Binding-site contacts:
Ligand atom N10 contacts residue THR56 of chain 1.A at 3.8 Å.
Ligand atom N8 contacts residue VAL8 of chain 1.A at 3.6 Å.
Ligand atom N1 contacts residue PHE34 of chain 1.A at 3.3 Å.
Ligand atom C12 contacts residue PHE34 of chain 1.A at 3.6 Å (hydrophobic).
Ligand atom O4 contacts residue LEU22 of chain 1.A at 3.6 Å.
Ligand atom N1 contacts residue ALA9 of chain 1.A at 3.7 Å.
Ligand atom C11 contacts residue PHE31 of chain 1.A at 3.7 Å (hydrophobic).
Ligand atom CG contacts residue GLN35 of chain 1.A at 3.6 Å.
Ligand atom C9 contacts residue VAL115 of chain 1.A at 3.5 Å (hydrophobic).
Ligand atom N8 contacts residue PHE34 of chain 1.A at 3.4 Å.
Ligand atom N8 contacts residue TYR121 of chain 1.A at 3.5 Å (h-bond).
Ligand atom N3 contacts residue ALA9 of chain 1.A at 3.6 Å.
Ligand atom C2 contacts residue PHE34 of chain 1.A at 3.7 Å (hydrophobic).
Ligand atom O contacts residue PRO61 of chain 1.A at 3.4 Å.
Ligand atom C2 contacts residue ALA9 of chain 1.A at 3.6 Å (hydrophobic).
Ligand atom N3 contacts residue GLU30 of chain 1.A at 2.5 Å (salt-bridge).
Ligand atom C7 contacts residue PHE34 of chain 1.A at 3.7 Å (hydrophobic).
Ligand atom CT contacts residue ARG70 of chain 1.A at 3.8 Å.
Ligand atom C9 contacts residue THR56 of chain 1.A at 3.4 Å.
Ligand atom C2 contacts residue GLU30 of chain 1.A at 3.3 Å.
Ligand atom NA2 contacts residue GLU30 of chain 1.A at 2.7 Å (salt-bridge).
Ligand atom C7 contacts residue VAL115 of chain 1.A at 3.2 Å (hydrophobic).
Ligand atom C4 contacts residue GLU30 of chain 1.A at 3.6 Å.
Ligand atom C4A contacts residue PHE34 of chain 1.A at 3.8 Å (hydrophobic).
Ligand atom O2 contacts residue GLN35 of chain 1.A at 3.4 Å (h-bond).
Ligand atom O4 contacts residue PHE31 of chain 1.A at 3.3 Å.
Ligand atom N1 contacts residue VAL8 of chain 1.A at 3.5 Å.
Ligand atom O1 contacts residue GLN35 of chain 1.A at 3.3 Å.
Ligand atom N8 contacts residue ILE7 of chain 1.A at 2.7 Å (h-bond).
Ligand atom O2 contacts residue ARG70 of chain 1.A at 3.2 Å (salt-bridge).
Ligand atom NA2 contacts residue THR136 of chain 1.A at 3.6 Å.
Ligand atom O1 contacts residue PHE34 of chain 1.A at 3.5 Å.
Ligand atom O4 contacts residue GLU30 of chain 1.A at 3.6 Å.
Ligand atom C7 contacts residue ILE7 of chain 1.A at 3.4 Å (hydrophobic).
Ligand atom N contacts residue LEU67 of chain 1.A at 3.7 Å.
Ligand atom O contacts residue ILE60 of chain 1.A at 3.7 Å.
Ligand atom C8A contacts residue PHE34 of chain 1.A at 3.3 Å (hydrophobic).
Ligand atom C7 contacts residue TYR121 of chain 1.A at 3.5 Å (hydrophobic).
Ligand atom O1 contacts residue ARG70 of chain 1.A at 3.1 Å (salt-bridge).
Ligand atom C8A contacts residue ILE7 of chain 1.A at 3.7 Å (hydrophobic).

A protein and the small-molecule ligand that binds it are described below.
Small molecule (SMILES): Nc1nc(=O)c2cc(CNc3ccc(C(=O)N[C@@H](CCC(=O)O)C(=O)O)cc3)cnc2[nH]1

Sequence of chain 1.A:
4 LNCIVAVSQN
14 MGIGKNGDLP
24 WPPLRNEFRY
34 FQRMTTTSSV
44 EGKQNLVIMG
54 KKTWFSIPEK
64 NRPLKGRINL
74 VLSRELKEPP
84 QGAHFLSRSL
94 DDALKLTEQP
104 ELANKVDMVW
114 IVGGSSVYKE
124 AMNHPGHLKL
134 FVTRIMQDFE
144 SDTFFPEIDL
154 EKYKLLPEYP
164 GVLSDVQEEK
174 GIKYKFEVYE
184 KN